Sequence of chain 14.E:
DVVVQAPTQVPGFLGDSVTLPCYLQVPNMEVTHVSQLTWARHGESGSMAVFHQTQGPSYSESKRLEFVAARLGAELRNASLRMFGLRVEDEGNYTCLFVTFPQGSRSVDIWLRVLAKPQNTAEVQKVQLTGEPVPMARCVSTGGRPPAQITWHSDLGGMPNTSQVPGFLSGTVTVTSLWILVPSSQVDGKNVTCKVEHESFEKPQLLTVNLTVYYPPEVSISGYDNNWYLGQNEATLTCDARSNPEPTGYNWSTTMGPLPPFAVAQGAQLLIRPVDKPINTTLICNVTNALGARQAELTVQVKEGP

A small-molecule ligand and the protein it binds are described below.
Small molecule (SMILES): CC(=O)N[C@H]1[C@H](O[C@H]2[C@H](O)[C@@H](NC(C)=O)CO[C@@H]2CO)O[C@H](CO)[C@@H](O)[C@@H]1O

Binding-site contacts:
Ligand atom O7 contacts residue ASN188 of chain 14.E at 4.2 Å.
Ligand atom C3 contacts residue ASN188 of chain 14.E at 3.9 Å.
Ligand atom C5 contacts residue ASN188 of chain 14.E at 3.6 Å.
Ligand atom C4 contacts residue ASN188 of chain 14.E at 4.2 Å.
Ligand atom C7 contacts residue ASN188 of chain 14.E at 3.9 Å.
Ligand atom C1 contacts residue ASN188 of chain 14.E at 1.4 Å.
Ligand atom N2 contacts residue ASN188 of chain 14.E at 3.1 Å (h-bond).
Ligand atom C2 contacts residue ASN188 of chain 14.E at 2.6 Å.
Ligand atom O5 contacts residue ASN188 of chain 14.E at 2.3 Å (h-bond).
Ligand atom O6 contacts residue ASN188 of chain 14.E at 4.5 Å.